Sequence of chain 1.D:
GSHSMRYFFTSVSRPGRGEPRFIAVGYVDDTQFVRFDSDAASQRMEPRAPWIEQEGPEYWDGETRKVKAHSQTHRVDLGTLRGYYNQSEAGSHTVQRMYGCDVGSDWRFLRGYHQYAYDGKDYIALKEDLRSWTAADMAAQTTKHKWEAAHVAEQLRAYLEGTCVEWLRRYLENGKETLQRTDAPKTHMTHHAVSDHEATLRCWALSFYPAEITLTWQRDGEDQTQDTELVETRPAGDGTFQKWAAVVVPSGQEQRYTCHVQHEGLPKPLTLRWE

This small molecule binds to this protein.
Small molecule (SMILES): CC(C)C[C@H](NC(=O)[C@@H](N)CC(C)C)C(=O)N[C@@H](Cc1ccccc1)C(=O)NCC(=O)N[C@@H](Cc1ccc(O)cc1)C(=O)N1CCC[C@H]1C(=O)N[C@H](C(=O)N[C@@H](Cc1ccc(O)cc1)C(=O)N[C@H](C(=O)O)C(C)C)C(C)C

Binding-site contacts:
Ligand atom CD1 contacts residue GLN155 of chain 1.D at 3.4 Å.
Ligand atom CB contacts residue GLU63 of chain 1.D at 3.5 Å.
Ligand atom CE2 contacts residue GLN155 of chain 1.D at 3.3 Å.
Ligand atom O contacts residue LYS66 of chain 1.D at 2.7 Å (salt-bridge).
Ligand atom CD2 contacts residue GLN155 of chain 1.D at 2.7 Å.
Ligand atom CG contacts residue LYS66 of chain 1.D at 3.4 Å.
Ligand atom O contacts residue LYS146 of chain 1.D at 2.6 Å (salt-bridge).
Ligand atom CG2 contacts residue ASP77 of chain 1.D at 3.3 Å.
Ligand atom CD1 contacts residue MET45 of chain 1.D at 3.4 Å (hydrophobic).
Ligand atom CA contacts residue TYR159 of chain 1.D at 3.5 Å (hydrophobic).
Ligand atom CA contacts residue TYR171 of chain 1.D at 3.5 Å (hydrophobic).
Ligand atom O contacts residue THR73 of chain 1.D at 3.4 Å.
Ligand atom O contacts residue THR80 of chain 1.D at 3.5 Å.
Ligand atom OXT contacts residue TYR84 of chain 1.D at 2.8 Å (h-bond).
Ligand atom N contacts residue ASP77 of chain 1.D at 2.8 Å (salt-bridge).
Ligand atom O contacts residue TYR159 of chain 1.D at 2.7 Å (h-bond).
Ligand atom N contacts residue GLU63 of chain 1.D at 2.8 Å (salt-bridge).
Ligand atom CG contacts residue GLN155 of chain 1.D at 2.7 Å.
Ligand atom N contacts residue TYR171 of chain 1.D at 2.7 Å (h-bond).
Ligand atom O contacts residue TRP147 of chain 1.D at 2.7 Å (h-bond).
Ligand atom CB contacts residue GLN155 of chain 1.D at 3.0 Å.
Ligand atom CG contacts residue GLU63 of chain 1.D at 3.4 Å.
Ligand atom C contacts residue TYR7 of chain 1.D at 3.3 Å (hydrophobic).
Ligand atom N contacts residue TYR159 of chain 1.D at 3.5 Å.
Ligand atom N contacts residue TYR99 of chain 1.D at 2.8 Å (h-bond).
Ligand atom OXT contacts residue LYS146 of chain 1.D at 3.4 Å.
Ligand atom CB contacts residue TYR99 of chain 1.D at 3.4 Å (hydrophobic).
Ligand atom CD2 contacts residue TYR7 of chain 1.D at 3.5 Å (hydrophobic).
Ligand atom CG2 contacts residue ARG97 of chain 1.D at 3.5 Å.
Ligand atom C contacts residue LYS146 of chain 1.D at 3.3 Å.
Ligand atom N contacts residue TYR7 of chain 1.D at 2.8 Å (h-bond).
Ligand atom OXT contacts residue THR143 of chain 1.D at 2.9 Å (h-bond).
Ligand atom O contacts residue TYR7 of chain 1.D at 3.5 Å.
Ligand atom O contacts residue HIS70 of chain 1.D at 3.3 Å.
Ligand atom CA contacts residue TYR7 of chain 1.D at 3.3 Å (hydrophobic).
Ligand atom CA contacts residue GLU63 of chain 1.D at 3.5 Å.
Ligand atom CD2 contacts residue TYR99 of chain 1.D at 3.2 Å (hydrophobic).
Ligand atom CD1 contacts residue GLU63 of chain 1.D at 3.4 Å.
Ligand atom CG1 contacts residue TRP147 of chain 1.D at 3.3 Å (hydrophobic).
Ligand atom C contacts residue GLU63 of chain 1.D at 3.5 Å.